Binding-site contacts:
Ligand atom C7 contacts residue VAL45 of chain 2.A at 3.7 Å (hydrophobic).
Ligand atom O4 contacts residue ARG242 of chain 1.A at 3.0 Å (salt-bridge).
Ligand atom O4 contacts residue ARG310 of chain 1.A at 2.9 Å (salt-bridge).
Ligand atom C14 contacts residue THR240 of chain 1.A at 3.8 Å.
Ligand atom C22 contacts residue GLN72 of chain 1.A at 3.8 Å.
Ligand atom O4 contacts residue PHE196 of chain 1.A at 3.6 Å.
Ligand atom O7 contacts residue TYR155 of chain 1.A at 3.2 Å.
Ligand atom C20 contacts residue ASP42 of chain 2.A at 3.6 Å.
Ligand atom O10 contacts residue ASN44 of chain 2.A at 3.0 Å (h-bond).
Ligand atom C21 contacts residue GLN72 of chain 1.A at 3.7 Å.
Ligand atom C13 contacts residue ARG193 of chain 1.A at 3.6 Å.
Ligand atom C15 contacts residue GLN71 of chain 1.A at 3.5 Å.
Ligand atom C19 contacts residue VAL45 of chain 2.A at 3.7 Å (hydrophobic).
Ligand atom O8 contacts residue GLN71 of chain 1.A at 3.0 Å (h-bond).
Ligand atom C17 contacts residue TYR75 of chain 1.A at 3.9 Å (hydrophobic).
Ligand atom C3 contacts residue VAL45 of chain 2.A at 3.9 Å (hydrophobic).
Ligand atom C17 contacts residue GLN71 of chain 1.A at 3.6 Å.
Ligand atom O2 contacts residue PHE196 of chain 1.A at 3.5 Å.
Ligand atom C5 contacts residue VAL45 of chain 2.A at 3.9 Å (hydrophobic).
Ligand atom C6 contacts residue ASN44 of chain 2.A at 3.8 Å.
Ligand atom C20 contacts residue VAL45 of chain 2.A at 3.8 Å (hydrophobic).
Ligand atom C11 contacts residue PHE196 of chain 1.A at 3.9 Å (hydrophobic).
Ligand atom C21 contacts residue ASP42 of chain 2.A at 3.5 Å.
Ligand atom C22 contacts residue VAL45 of chain 2.A at 3.9 Å (hydrophobic).
Ligand atom C4 contacts residue VAL45 of chain 2.A at 3.6 Å (hydrophobic).
Ligand atom O10 contacts residue GLN72 of chain 1.A at 3.7 Å.
Ligand atom C16 contacts residue GLN71 of chain 1.A at 3.3 Å.
Ligand atom O4 contacts residue ARG309 of chain 1.A at 3.2 Å (salt-bridge).
Ligand atom C21 contacts residue VAL45 of chain 2.A at 3.9 Å (hydrophobic).
Ligand atom C2 contacts residue TYR75 of chain 1.A at 3.8 Å (hydrophobic).
Ligand atom O6 contacts residue GLN71 of chain 1.A at 3.9 Å.
Ligand atom C14 contacts residue TYR155 of chain 1.A at 3.9 Å (hydrophobic).
Ligand atom C11 contacts residue ARG310 of chain 1.A at 3.4 Å.
Ligand atom C18 contacts residue VAL45 of chain 2.A at 3.7 Å (hydrophobic).
Ligand atom C23 contacts residue VAL45 of chain 2.A at 3.8 Å (hydrophobic).
Ligand atom O6 contacts residue THR240 of chain 1.A at 2.7 Å (h-bond).
Ligand atom C11 contacts residue ARG309 of chain 1.A at 3.4 Å.
Ligand atom O10 contacts residue ASP42 of chain 2.A at 2.6 Å (salt-bridge).
Ligand atom O5 contacts residue ARG310 of chain 1.A at 2.8 Å (salt-bridge).
Ligand atom O5 contacts residue ARG309 of chain 1.A at 3.0 Å (salt-bridge).

A small-molecule ligand and the protein it binds are described below.
Small molecule (SMILES): O=C(O)C[C@H](OC(=O)/C=C/c1ccc(O)cc1)[C@@H](OC(=O)/C=C/c1ccc(O)cc1)C(=O)O

Sequence of chain 1.A:
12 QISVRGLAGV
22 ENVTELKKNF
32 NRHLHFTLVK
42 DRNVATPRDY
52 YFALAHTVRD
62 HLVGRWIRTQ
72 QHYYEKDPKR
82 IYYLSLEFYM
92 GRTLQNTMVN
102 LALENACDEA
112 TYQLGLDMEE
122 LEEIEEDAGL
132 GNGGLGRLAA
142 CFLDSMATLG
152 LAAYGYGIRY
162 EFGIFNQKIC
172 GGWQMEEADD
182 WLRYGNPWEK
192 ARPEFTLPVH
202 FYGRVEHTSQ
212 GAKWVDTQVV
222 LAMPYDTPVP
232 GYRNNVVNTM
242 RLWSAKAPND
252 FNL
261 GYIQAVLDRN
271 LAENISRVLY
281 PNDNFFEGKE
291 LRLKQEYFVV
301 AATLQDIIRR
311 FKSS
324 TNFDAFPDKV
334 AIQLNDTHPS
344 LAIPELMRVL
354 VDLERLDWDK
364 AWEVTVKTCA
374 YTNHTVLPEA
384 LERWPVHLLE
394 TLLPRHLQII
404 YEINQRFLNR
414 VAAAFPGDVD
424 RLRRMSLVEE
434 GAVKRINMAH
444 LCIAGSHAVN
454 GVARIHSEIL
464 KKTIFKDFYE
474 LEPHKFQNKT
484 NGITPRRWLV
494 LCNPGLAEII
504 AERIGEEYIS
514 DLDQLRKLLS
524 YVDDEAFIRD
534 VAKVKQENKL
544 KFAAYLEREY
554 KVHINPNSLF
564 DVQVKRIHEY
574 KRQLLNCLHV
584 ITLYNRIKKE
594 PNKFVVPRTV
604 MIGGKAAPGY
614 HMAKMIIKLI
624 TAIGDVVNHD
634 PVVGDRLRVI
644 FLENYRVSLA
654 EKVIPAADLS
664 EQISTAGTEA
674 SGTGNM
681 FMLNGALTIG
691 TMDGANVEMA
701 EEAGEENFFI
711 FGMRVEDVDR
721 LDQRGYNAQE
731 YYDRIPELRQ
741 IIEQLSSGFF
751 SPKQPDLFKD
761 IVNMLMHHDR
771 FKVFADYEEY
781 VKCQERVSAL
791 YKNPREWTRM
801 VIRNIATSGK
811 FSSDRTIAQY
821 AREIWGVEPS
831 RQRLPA

Sequence of chain 2.A:
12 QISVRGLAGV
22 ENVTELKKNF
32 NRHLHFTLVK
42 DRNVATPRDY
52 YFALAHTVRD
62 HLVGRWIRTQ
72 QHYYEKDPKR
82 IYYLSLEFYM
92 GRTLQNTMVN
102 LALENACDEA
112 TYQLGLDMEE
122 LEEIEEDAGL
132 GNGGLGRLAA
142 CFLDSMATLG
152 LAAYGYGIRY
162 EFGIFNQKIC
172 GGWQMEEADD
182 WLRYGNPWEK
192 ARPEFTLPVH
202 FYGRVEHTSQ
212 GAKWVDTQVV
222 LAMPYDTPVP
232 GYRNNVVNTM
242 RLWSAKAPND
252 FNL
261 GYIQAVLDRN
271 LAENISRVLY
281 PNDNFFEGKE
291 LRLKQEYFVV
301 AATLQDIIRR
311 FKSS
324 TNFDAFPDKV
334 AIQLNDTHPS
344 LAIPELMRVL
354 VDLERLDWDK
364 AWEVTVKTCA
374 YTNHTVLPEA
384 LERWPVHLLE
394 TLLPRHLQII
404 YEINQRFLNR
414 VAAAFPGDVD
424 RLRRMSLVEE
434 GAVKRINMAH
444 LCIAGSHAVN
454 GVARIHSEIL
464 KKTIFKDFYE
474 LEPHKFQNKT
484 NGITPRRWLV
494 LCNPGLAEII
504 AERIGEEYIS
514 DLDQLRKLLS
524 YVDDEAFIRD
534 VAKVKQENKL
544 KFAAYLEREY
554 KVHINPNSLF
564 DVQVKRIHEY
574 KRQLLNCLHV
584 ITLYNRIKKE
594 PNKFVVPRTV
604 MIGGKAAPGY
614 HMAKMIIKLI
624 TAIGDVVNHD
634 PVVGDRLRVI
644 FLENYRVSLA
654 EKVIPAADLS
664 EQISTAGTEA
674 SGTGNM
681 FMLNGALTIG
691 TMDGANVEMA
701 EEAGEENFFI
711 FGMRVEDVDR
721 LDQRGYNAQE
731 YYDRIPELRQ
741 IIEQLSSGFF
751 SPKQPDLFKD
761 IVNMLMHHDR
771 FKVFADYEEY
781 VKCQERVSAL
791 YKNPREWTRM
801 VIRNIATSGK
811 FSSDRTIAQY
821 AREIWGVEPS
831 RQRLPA